Sequence of chain 2.D:
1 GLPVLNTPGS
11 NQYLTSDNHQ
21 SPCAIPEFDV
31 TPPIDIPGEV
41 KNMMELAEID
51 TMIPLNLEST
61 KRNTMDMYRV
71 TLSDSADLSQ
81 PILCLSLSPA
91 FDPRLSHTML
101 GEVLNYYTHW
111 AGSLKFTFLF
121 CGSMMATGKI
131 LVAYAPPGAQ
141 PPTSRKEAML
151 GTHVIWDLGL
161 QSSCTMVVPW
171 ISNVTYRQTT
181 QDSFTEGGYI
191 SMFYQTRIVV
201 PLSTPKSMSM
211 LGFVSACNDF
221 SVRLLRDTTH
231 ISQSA

The protein below binds the small molecule below.
Small molecule (SMILES): CCOC(=O)c1ccc(OCCCC2CCN(c3ccc(C)nn3)CC2)cc1

Binding-site contacts:
Ligand atom O24 contacts residue THR109 of chain 2.B at 3.6 Å.
Ligand atom C7 contacts residue ILE25 of chain 2.D at 3.8 Å (hydrophobic).
Ligand atom O24 contacts residue PHE236 of chain 2.B at 3.9 Å.
Ligand atom C7 contacts residue TYR157 of chain 2.B at 3.5 Å (hydrophobic).
Ligand atom C16 contacts residue MET130 of chain 2.B at 3.8 Å (hydrophobic).
Ligand atom C13 contacts residue ILE108 of chain 2.B at 3.6 Å (hydrophobic).
Ligand atom C8 contacts residue VAL194 of chain 2.B at 3.8 Å (hydrophobic).
Ligand atom O15 contacts residue MET130 of chain 2.B at 3.8 Å.
Ligand atom C22 contacts residue PHE236 of chain 2.B at 3.3 Å (hydrophobic).
Ligand atom O23 contacts residue TYR110 of chain 2.B at 3.5 Å.
Ligand atom C4 contacts residue TYR157 of chain 2.B at 3.5 Å (hydrophobic).
Ligand atom C8 contacts residue TYR157 of chain 2.B at 3.4 Å (hydrophobic).
Ligand atom O24 contacts residue TYR110 of chain 2.B at 3.3 Å.
Ligand atom N3 contacts residue LEU239 of chain 2.B at 3.8 Å.
Ligand atom C3 contacts residue PRO179 of chain 2.B at 3.6 Å (hydrophobic).
Ligand atom C19 contacts residue PHE236 of chain 2.B at 3.6 Å (hydrophobic).
Ligand atom N3 contacts residue ILE192 of chain 2.B at 3.7 Å.
Ligand atom C22 contacts residue TYR110 of chain 2.B at 3.3 Å (hydrophobic).
Ligand atom C10 contacts residue ILE108 of chain 2.B at 3.5 Å (hydrophobic).
Ligand atom C21 contacts residue TYR203 of chain 2.B at 3.7 Å (hydrophobic).
Ligand atom N4 contacts residue ILE192 of chain 2.B at 3.6 Å.
Ligand atom N6 contacts residue VAL194 of chain 2.B at 3.6 Å.
Ligand atom C3 contacts residue ALA24 of chain 2.D at 3.6 Å (hydrophobic).
Ligand atom C10 contacts residue PHE132 of chain 2.B at 3.7 Å (hydrophobic).
Ligand atom C7 contacts residue VAL194 of chain 2.B at 3.6 Å (hydrophobic).
Ligand atom C13 contacts residue PHE236 of chain 2.B at 3.8 Å (hydrophobic).
Ligand atom C18 contacts residue TYR110 of chain 2.B at 3.8 Å (hydrophobic).
Ligand atom C19 contacts residue TYR110 of chain 2.B at 3.8 Å (hydrophobic).
Ligand atom C25 contacts residue THR109 of chain 2.B at 3.2 Å.
Ligand atom C1 contacts residue ILE181 of chain 2.B at 3.5 Å (hydrophobic).
Ligand atom C9 contacts residue VAL194 of chain 2.B at 3.8 Å (hydrophobic).
Ligand atom C20 contacts residue PHE236 of chain 2.B at 3.4 Å (hydrophobic).
Ligand atom C4 contacts residue ALA24 of chain 2.D at 3.9 Å (hydrophobic).
Ligand atom N4 contacts residue LEU239 of chain 2.B at 3.6 Å.
Ligand atom O23 contacts residue PHE236 of chain 2.B at 3.3 Å.
Ligand atom C11 contacts residue PHE132 of chain 2.B at 3.5 Å (hydrophobic).
Ligand atom C17 contacts residue MET130 of chain 2.B at 3.7 Å (hydrophobic).
Ligand atom C12 contacts residue PHE236 of chain 2.B at 3.7 Å (hydrophobic).
Ligand atom C1 contacts residue ILE155 of chain 2.B at 3.8 Å (hydrophobic).
Ligand atom C3 contacts residue TYR157 of chain 2.B at 3.4 Å (hydrophobic).

Sequence of chain 3.D:
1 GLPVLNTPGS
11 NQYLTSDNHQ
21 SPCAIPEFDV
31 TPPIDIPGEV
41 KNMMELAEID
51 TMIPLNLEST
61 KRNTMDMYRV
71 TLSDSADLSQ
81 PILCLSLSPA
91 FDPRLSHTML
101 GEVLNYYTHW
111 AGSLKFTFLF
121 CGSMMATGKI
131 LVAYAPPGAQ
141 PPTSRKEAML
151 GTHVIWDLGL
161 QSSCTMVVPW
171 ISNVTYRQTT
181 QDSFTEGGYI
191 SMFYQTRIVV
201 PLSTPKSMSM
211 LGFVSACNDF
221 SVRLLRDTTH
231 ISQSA

Sequence of chain 2.B:
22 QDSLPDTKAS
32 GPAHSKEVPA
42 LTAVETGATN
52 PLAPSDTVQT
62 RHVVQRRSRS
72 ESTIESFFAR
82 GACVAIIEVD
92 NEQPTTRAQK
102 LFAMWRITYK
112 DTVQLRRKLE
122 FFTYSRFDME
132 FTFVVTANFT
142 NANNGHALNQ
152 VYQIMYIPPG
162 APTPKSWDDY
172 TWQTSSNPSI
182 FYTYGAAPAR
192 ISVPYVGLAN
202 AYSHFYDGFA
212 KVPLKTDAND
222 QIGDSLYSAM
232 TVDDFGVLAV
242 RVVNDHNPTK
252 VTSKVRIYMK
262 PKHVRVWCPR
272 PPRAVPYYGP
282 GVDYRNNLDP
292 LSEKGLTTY